The small molecule below binds the protein below.
Small molecule (SMILES): Nc1nc2c(ncn2[C@@H]2O[C@H](CO[P](=O)(O)O[P](=O)(O)NP(=O)(O)O)[C@@H](O)[C@H]2O)c(=O)[nH]1

Binding-site contacts:
Ligand atom N3B contacts residue GLY14 of chain 1.A at 3.0 Å (h-bond).
Ligand atom O6 contacts residue ALA148 of chain 1.A at 2.8 Å (h-bond).
Ligand atom O4' contacts residue LYS118 of chain 1.A at 3.2 Å (salt-bridge).
Ligand atom O6 contacts residue SER147 of chain 1.A at 3.3 Å.
Ligand atom O2' contacts residue GLU31 of chain 1.A at 3.4 Å.
Ligand atom O2B contacts residue LYS17 of chain 1.A at 3.5 Å (salt-bridge).
Ligand atom O3' contacts residue ASP32 of chain 1.A at 3.0 Å (salt-bridge).
Ligand atom O3G contacts residue GLY13 of chain 1.A at 3.5 Å.
Ligand atom O3A contacts residue GLY14 of chain 1.A at 3.6 Å.
Ligand atom O2' contacts residue ASP32 of chain 1.A at 3.2 Å (salt-bridge).
Ligand atom N2 contacts residue ASP120 of chain 1.A at 2.8 Å (salt-bridge).
Ligand atom O2B contacts residue SER18 of chain 1.A at 2.9 Å (h-bond).
Ligand atom O1A contacts residue SER18 of chain 1.A at 3.4 Å (h-bond).
Ligand atom C2 contacts residue ASP120 of chain 1.A at 3.6 Å.
Ligand atom N7 contacts residue ALA19 of chain 1.A at 3.6 Å.
Ligand atom O1A contacts residue GLY16 of chain 1.A at 3.4 Å.
Ligand atom O3G contacts residue GLY61 of chain 1.A at 2.8 Å (h-bond).
Ligand atom O2B contacts residue MG1 of chain 1.C at 2.2 Å.
Ligand atom O1B contacts residue VAL15 of chain 1.A at 3.4 Å (h-bond).
Ligand atom N1 contacts residue ASP120 of chain 1.A at 2.8 Å (salt-bridge).
Ligand atom O6 contacts residue LYS118 of chain 1.A at 3.4 Å.
Ligand atom O2G contacts residue MG1 of chain 1.C at 2.2 Å.
Ligand atom O1B contacts residue GLY14 of chain 1.A at 3.6 Å (h-bond).
Ligand atom O3G contacts residue LYS17 of chain 1.A at 2.7 Å (salt-bridge).
Ligand atom O6 contacts residue ASP120 of chain 1.A at 3.5 Å (salt-bridge).
Ligand atom O2' contacts residue PHE29 of chain 1.A at 3.6 Å.
Ligand atom N3B contacts residue MG1 of chain 1.C at 3.4 Å.
Ligand atom N7 contacts residue ASN117 of chain 1.A at 3.1 Å (h-bond).
Ligand atom O1B contacts residue LYS17 of chain 1.A at 2.8 Å (salt-bridge).
Ligand atom O6 contacts residue ASN117 of chain 1.A at 3.4 Å (h-bond).
Ligand atom O1A contacts residue ALA19 of chain 1.A at 2.8 Å (h-bond).
Ligand atom O3A contacts residue GLY16 of chain 1.A at 3.2 Å (h-bond).
Ligand atom PB contacts residue MG1 of chain 1.C at 3.3 Å.
Ligand atom C8 contacts residue ALA19 of chain 1.A at 3.5 Å (hydrophobic).
Ligand atom C5' contacts residue GLY14 of chain 1.A at 3.6 Å.
Ligand atom PG contacts residue MG1 of chain 1.C at 3.2 Å.
Ligand atom C6 contacts residue LYS118 of chain 1.A at 3.6 Å.
Ligand atom O1B contacts residue GLY16 of chain 1.A at 3.1 Å (h-bond).
Ligand atom C6 contacts residue ASP120 of chain 1.A at 3.6 Å.
Ligand atom PB contacts residue LYS17 of chain 1.A at 3.6 Å.

Sequence of chain 1.A:
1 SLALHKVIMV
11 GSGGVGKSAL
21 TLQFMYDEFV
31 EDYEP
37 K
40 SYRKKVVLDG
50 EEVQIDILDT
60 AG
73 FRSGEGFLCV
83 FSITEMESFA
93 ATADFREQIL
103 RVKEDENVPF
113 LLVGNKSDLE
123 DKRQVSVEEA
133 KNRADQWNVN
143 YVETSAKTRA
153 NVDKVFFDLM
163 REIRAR